Sequence of chain 2.A:
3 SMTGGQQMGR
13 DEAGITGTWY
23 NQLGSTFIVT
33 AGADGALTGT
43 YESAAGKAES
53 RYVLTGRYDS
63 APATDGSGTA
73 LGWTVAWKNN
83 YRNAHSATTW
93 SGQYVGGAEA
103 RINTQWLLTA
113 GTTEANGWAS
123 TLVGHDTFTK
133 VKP

Binding-site contacts:
Ligand atom C17 contacts residue LYS49 of chain 2.A at 3.6 Å.
Ligand atom C16 contacts residue TRP79 of chain 2.A at 3.8 Å (hydrophobic).
Ligand atom N02 contacts residue ASN23 of chain 2.A at 3.8 Å.
Ligand atom C01 contacts residue TRP120 of chain 1.B at 3.6 Å (hydrophobic).
Ligand atom C25 contacts residue ALA112 of chain 2.A at 3.5 Å (hydrophobic).
Ligand atom C23 contacts residue LYS49 of chain 2.A at 3.7 Å.
Ligand atom C17 contacts residue ALA86 of chain 2.A at 3.8 Å (hydrophobic).
Ligand atom C14 contacts residue ALA47 of chain 2.A at 3.6 Å (hydrophobic).
Ligand atom C15 contacts residue LEU110 of chain 2.A at 3.6 Å (hydrophobic).
Ligand atom N06 contacts residue SER45 of chain 2.A at 3.0 Å (h-bond).
Ligand atom C08 contacts residue TRP120 of chain 1.B at 3.6 Å (hydrophobic).
Ligand atom N02 contacts residue LEU25 of chain 2.A at 3.7 Å.
Ligand atom O03 contacts residue ASP128 of chain 2.A at 3.7 Å.
Ligand atom C05 contacts residue LEU25 of chain 2.A at 3.6 Å (hydrophobic).
Ligand atom O03 contacts residue SER27 of chain 2.A at 2.5 Å (h-bond).
Ligand atom C20 contacts residue ALA86 of chain 2.A at 3.4 Å (hydrophobic).
Ligand atom C20 contacts residue SER88 of chain 2.A at 3.5 Å.
Ligand atom C05 contacts residue ASN23 of chain 2.A at 3.6 Å.
Ligand atom C15 contacts residue TRP79 of chain 2.A at 3.7 Å (hydrophobic).
Ligand atom O03 contacts residue ASN23 of chain 2.A at 2.9 Å (h-bond).
Ligand atom C14 contacts residue SER45 of chain 2.A at 3.5 Å.
Ligand atom C18 contacts residue SER88 of chain 2.A at 3.4 Å.
Ligand atom C12 contacts residue TRP108 of chain 2.A at 3.4 Å (hydrophobic).
Ligand atom S04 contacts residue THR90 of chain 2.A at 3.4 Å (h-bond).
Ligand atom N13 contacts residue ALA121 of chain 2.A at 2.9 Å (h-bond).
Ligand atom O07 contacts residue GLY48 of chain 2.A at 3.7 Å.
Ligand atom C05 contacts residue TYR43 of chain 2.A at 3.5 Å (hydrophobic).
Ligand atom N09 contacts residue ALA86 of chain 2.A at 3.7 Å.
Ligand atom S04 contacts residue TRP92 of chain 2.A at 3.6 Å.
Ligand atom C27 contacts residue ALA121 of chain 2.A at 3.0 Å (hydrophobic).
Ligand atom C10 contacts residue TRP108 of chain 2.A at 3.8 Å (hydrophobic).
Ligand atom N02 contacts residue ASP128 of chain 2.A at 2.8 Å (salt-bridge).
Ligand atom C28 contacts residue ALA112 of chain 2.A at 3.6 Å (hydrophobic).
Ligand atom N09 contacts residue SER88 of chain 2.A at 2.9 Å (h-bond).
Ligand atom S04 contacts residue TRP79 of chain 2.A at 3.5 Å.
Ligand atom C17 contacts residue TRP79 of chain 2.A at 3.7 Å (hydrophobic).
Ligand atom O03 contacts residue TYR43 of chain 2.A at 2.8 Å (h-bond).
Ligand atom C05 contacts residue ASP128 of chain 2.A at 3.6 Å.
Ligand atom O07 contacts residue LYS49 of chain 2.A at 3.0 Å (salt-bridge).
Ligand atom C05 contacts residue SER27 of chain 2.A at 3.5 Å.

Sequence of chain 1.B:
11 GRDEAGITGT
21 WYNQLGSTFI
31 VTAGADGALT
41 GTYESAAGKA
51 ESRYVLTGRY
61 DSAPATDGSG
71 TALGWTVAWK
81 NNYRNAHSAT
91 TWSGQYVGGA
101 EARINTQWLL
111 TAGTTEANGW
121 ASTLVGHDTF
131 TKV

A small-molecule ligand and the protein it binds are described below.
Small molecule (SMILES): O=C(CCCC[C@@H]1SC[C@@H]2NC(=O)N[C@@H]21)NC1CCN(c2ccncc2)CC1